This protein binds this small molecule.
Small molecule (SMILES): CC(=O)N[C@H]1[C@H](O[C@H]2[C@H](O)[C@@H](NC(C)=O)CO[C@@H]2CO)O[C@H](CO)[C@@H](O)[C@@H]1O

Sequence of chain 1.C:
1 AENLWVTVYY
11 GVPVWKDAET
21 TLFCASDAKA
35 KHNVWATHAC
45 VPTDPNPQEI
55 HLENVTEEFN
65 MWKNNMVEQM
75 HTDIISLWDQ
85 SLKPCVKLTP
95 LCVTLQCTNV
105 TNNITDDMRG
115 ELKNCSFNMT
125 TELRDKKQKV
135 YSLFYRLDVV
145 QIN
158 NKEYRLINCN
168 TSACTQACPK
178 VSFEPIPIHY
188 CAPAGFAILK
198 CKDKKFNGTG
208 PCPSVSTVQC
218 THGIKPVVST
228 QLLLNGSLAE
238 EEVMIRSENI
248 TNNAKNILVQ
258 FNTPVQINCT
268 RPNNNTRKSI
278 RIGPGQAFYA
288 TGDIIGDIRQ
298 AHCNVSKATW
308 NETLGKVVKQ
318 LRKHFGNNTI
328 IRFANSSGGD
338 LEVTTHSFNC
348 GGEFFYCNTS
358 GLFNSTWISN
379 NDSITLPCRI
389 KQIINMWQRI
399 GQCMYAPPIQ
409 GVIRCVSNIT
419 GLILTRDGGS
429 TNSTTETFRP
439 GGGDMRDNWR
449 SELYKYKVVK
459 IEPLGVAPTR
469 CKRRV

Binding-site contacts:
Ligand atom C1 contacts residue ASN416 of chain 1.C at 1.4 Å.
Ligand atom C3 contacts residue ASN416 of chain 1.C at 3.8 Å.
Ligand atom O5 contacts residue ASN416 of chain 1.C at 2.4 Å (h-bond).
Ligand atom C8 contacts residue NAG1 of chain 1.EA at 3.5 Å.
Ligand atom O6 contacts residue PRO261 of chain 1.C at 3.6 Å.
Ligand atom C2 contacts residue ASN416 of chain 1.C at 2.4 Å.
Ligand atom C7 contacts residue ASN416 of chain 1.C at 3.3 Å.
Ligand atom C1 contacts residue PRO261 of chain 1.C at 4.5 Å (hydrophobic).
Ligand atom C5 contacts residue ASN416 of chain 1.C at 3.7 Å.
Ligand atom C8 contacts residue ASN232 of chain 1.C at 3.5 Å.
Ligand atom O7 contacts residue ASN416 of chain 1.C at 3.4 Å (h-bond).
Ligand atom C6 contacts residue PRO261 of chain 1.C at 4.3 Å (hydrophobic).
Ligand atom C4 contacts residue ASN416 of chain 1.C at 4.2 Å.
Ligand atom N2 contacts residue ASN416 of chain 1.C at 2.9 Å (h-bond).
Ligand atom C7 contacts residue ASN232 of chain 1.C at 4.2 Å.
Ligand atom O5 contacts residue PRO261 of chain 1.C at 3.6 Å.
Ligand atom C8 contacts residue ASN416 of chain 1.C at 4.4 Å.